Sequence of chain 1.B:
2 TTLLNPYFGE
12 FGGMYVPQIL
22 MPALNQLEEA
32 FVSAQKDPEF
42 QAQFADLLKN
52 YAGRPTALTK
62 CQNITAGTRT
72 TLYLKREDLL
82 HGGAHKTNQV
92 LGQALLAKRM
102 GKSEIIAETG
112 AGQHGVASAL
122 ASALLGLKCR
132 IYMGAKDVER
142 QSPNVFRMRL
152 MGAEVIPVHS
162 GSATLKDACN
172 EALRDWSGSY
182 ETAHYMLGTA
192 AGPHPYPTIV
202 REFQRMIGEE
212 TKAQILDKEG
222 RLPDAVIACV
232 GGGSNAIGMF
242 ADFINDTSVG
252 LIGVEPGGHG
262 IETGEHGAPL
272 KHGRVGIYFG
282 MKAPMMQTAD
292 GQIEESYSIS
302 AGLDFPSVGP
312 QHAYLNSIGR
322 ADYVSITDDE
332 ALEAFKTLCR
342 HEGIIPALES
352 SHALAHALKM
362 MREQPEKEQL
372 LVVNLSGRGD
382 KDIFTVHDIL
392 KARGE

Sequence of chain 1.A:
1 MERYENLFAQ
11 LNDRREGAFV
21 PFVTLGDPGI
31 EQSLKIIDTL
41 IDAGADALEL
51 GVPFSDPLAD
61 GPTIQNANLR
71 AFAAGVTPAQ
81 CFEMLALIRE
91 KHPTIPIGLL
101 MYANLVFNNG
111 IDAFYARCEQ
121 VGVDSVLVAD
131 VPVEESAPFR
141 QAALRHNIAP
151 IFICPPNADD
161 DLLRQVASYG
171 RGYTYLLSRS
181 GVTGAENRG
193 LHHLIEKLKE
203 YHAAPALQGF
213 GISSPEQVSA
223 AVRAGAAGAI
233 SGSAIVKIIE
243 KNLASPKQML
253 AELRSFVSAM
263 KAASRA

Binding-site contacts:
Ligand atom O20 contacts residue GLY234 of chain 1.A at 2.9 Å (h-bond).
Ligand atom C3 contacts residue LEU100 of chain 1.A at 3.7 Å (hydrophobic).
Ligand atom O21 contacts residue LEU100 of chain 1.A at 3.3 Å.
Ligand atom O18 contacts residue GLY234 of chain 1.A at 3.6 Å.
Ligand atom O16 contacts residue PHE212 of chain 1.A at 3.7 Å.
Ligand atom F10 contacts residue ALA129 of chain 1.A at 3.4 Å.
Ligand atom O19 contacts residue PHE212 of chain 1.A at 3.5 Å.
Ligand atom P17 contacts residue GLY184 of chain 1.A at 3.8 Å.
Ligand atom O21 contacts residue PHE22 of chain 1.A at 3.2 Å.
Ligand atom C5 contacts residue TYR175 of chain 1.A at 3.5 Å (hydrophobic).
Ligand atom O7 contacts residue ALA129 of chain 1.A at 3.6 Å.
Ligand atom P17 contacts residue SER235 of chain 1.A at 3.6 Å.
Ligand atom F9F contacts residue LEU127 of chain 1.A at 3.4 Å.
Ligand atom C2 contacts residue PHE212 of chain 1.A at 3.8 Å (hydrophobic).
Ligand atom C15 contacts residue GLY234 of chain 1.A at 3.7 Å.
Ligand atom O18 contacts residue SER235 of chain 1.A at 2.5 Å (h-bond).
Ligand atom F11 contacts residue PHE212 of chain 1.A at 3.7 Å.
Ligand atom C1 contacts residue PHE212 of chain 1.A at 3.6 Å (hydrophobic).
Ligand atom F9F contacts residue ILE153 of chain 1.A at 3.6 Å.
Ligand atom O18 contacts residue ILE64 of chain 1.A at 3.6 Å.
Ligand atom O16 contacts residue THR183 of chain 1.A at 3.6 Å.
Ligand atom O22 contacts residue TYR175 of chain 1.A at 2.9 Å (h-bond).
Ligand atom F9F contacts residue ALA129 of chain 1.A at 3.3 Å.
Ligand atom O20 contacts residue SER235 of chain 1.A at 3.4 Å (h-bond).
Ligand atom O22 contacts residue ILE232 of chain 1.A at 3.8 Å.
Ligand atom C14 contacts residue TYR175 of chain 1.A at 3.5 Å (hydrophobic).
Ligand atom C5 contacts residue LEU100 of chain 1.A at 3.8 Å (hydrophobic).
Ligand atom O19 contacts residue THR183 of chain 1.A at 3.6 Å.
Ligand atom O19 contacts residue GLY213 of chain 1.A at 2.8 Å (h-bond).
Ligand atom O21 contacts residue GLU49 of chain 1.A at 3.3 Å.
Ligand atom O7 contacts residue ALA59 of chain 1.A at 3.4 Å.
Ligand atom O18 contacts residue THR183 of chain 1.A at 3.5 Å.
Ligand atom C3 contacts residue THR183 of chain 1.A at 3.7 Å.
Ligand atom F10 contacts residue PRO18 of chain 1.B at 3.4 Å.
Ligand atom C4 contacts residue LEU100 of chain 1.A at 3.6 Å (hydrophobic).
Ligand atom O19 contacts residue GLY184 of chain 1.A at 2.8 Å (h-bond).
Ligand atom O18 contacts residue GLY184 of chain 1.A at 3.6 Å.
Ligand atom O7 contacts residue PHE212 of chain 1.A at 3.7 Å.
Ligand atom C14 contacts residue THR183 of chain 1.A at 3.6 Å.
Ligand atom C6 contacts residue PHE212 of chain 1.A at 3.6 Å (hydrophobic).

A protein and the small-molecule ligand that binds it are described below.
Small molecule (SMILES): O=P(O)(O)OCCNS(=O)(=O)c1ccc(OC(F)(F)F)cc1